Sequence of chain 1.FB:
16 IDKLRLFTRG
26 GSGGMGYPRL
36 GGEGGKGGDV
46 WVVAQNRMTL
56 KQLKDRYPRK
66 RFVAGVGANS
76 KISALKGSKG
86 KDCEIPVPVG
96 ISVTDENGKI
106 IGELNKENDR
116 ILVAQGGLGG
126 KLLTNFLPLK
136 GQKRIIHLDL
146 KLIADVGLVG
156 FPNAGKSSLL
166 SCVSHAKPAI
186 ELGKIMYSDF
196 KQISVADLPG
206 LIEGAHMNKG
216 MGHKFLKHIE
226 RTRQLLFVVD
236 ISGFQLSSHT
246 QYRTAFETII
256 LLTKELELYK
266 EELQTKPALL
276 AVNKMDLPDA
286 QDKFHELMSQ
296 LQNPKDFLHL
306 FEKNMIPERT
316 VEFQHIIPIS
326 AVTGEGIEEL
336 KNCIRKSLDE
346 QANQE

This small molecule binds to this protein.
Small molecule (SMILES): Nc1nc2c(ncn2[C@@H]2O[C@H](CO[P](=O)(O)O[P](=O)(O)NP(=O)(O)O)[C@@H](O)[C@H]2O)c(=O)[nH]1

Binding-site contacts:
Ligand atom O1B contacts residue GLY160 of chain 1.FB at 2.6 Å (h-bond).
Ligand atom O6 contacts residue VAL327 of chain 1.FB at 3.9 Å.
Ligand atom O6 contacts residue SER325 of chain 1.FB at 3.8 Å.
Ligand atom O2G contacts residue MG1 of chain 1.MF at 2.0 Å.
Ligand atom O2A contacts residue MG1 of chain 1.MF at 3.5 Å.
Ligand atom PB contacts residue ASN158 of chain 1.FB at 3.9 Å.
Ligand atom O6 contacts residue ALA326 of chain 1.FB at 3.0 Å (h-bond).
Ligand atom PB contacts residue GLY160 of chain 1.FB at 3.6 Å.
Ligand atom O1A contacts residue SER163 of chain 1.FB at 3.6 Å (h-bond).
Ligand atom O1B contacts residue PHE156 of chain 1.FB at 3.7 Å.
Ligand atom N7 contacts residue ALA326 of chain 1.FB at 3.3 Å.
Ligand atom O2B contacts residue MG1 of chain 1.MF at 2.0 Å.
Ligand atom PB contacts residue SER162 of chain 1.FB at 3.9 Å.
Ligand atom O3G contacts residue PHE156 of chain 1.FB at 3.5 Å (h-bond).
Ligand atom O3A contacts residue GLY160 of chain 1.FB at 3.3 Å.
Ligand atom O3A contacts residue MG1 of chain 1.MF at 4.0 Å.
Ligand atom O3A contacts residue LYS161 of chain 1.FB at 3.9 Å.
Ligand atom O3G contacts residue PRO157 of chain 1.FB at 3.4 Å.
Ligand atom O1B contacts residue ALA159 of chain 1.FB at 3.0 Å (h-bond).
Ligand atom C6 contacts residue LYS279 of chain 1.FB at 3.8 Å.
Ligand atom C6 contacts residue ALA326 of chain 1.FB at 3.9 Å (hydrophobic).
Ligand atom C8 contacts residue SER163 of chain 1.FB at 3.7 Å.
Ligand atom O2B contacts residue SER162 of chain 1.FB at 2.9 Å (h-bond).
Ligand atom PG contacts residue MG1 of chain 1.MF at 3.2 Å.
Ligand atom N3B contacts residue ASN158 of chain 1.FB at 3.0 Å (h-bond).
Ligand atom C5 contacts residue ALA326 of chain 1.FB at 3.9 Å (hydrophobic).
Ligand atom O1G contacts residue PRO157 of chain 1.FB at 3.7 Å.
Ligand atom O1B contacts residue LYS161 of chain 1.FB at 2.9 Å (salt-bridge).
Ligand atom PB contacts residue MG1 of chain 1.MF at 3.2 Å.
Ligand atom O3G contacts residue MG1 of chain 1.MF at 4.0 Å.
Ligand atom O1G contacts residue ASN158 of chain 1.FB at 3.7 Å.
Ligand atom O3G contacts residue ASN158 of chain 1.FB at 3.7 Å.
Ligand atom O1B contacts residue ASN158 of chain 1.FB at 3.5 Å.
Ligand atom PB contacts residue LYS161 of chain 1.FB at 3.6 Å.
Ligand atom PG contacts residue ASN158 of chain 1.FB at 3.7 Å.
Ligand atom O6 contacts residue LYS279 of chain 1.FB at 3.3 Å.
Ligand atom O2B contacts residue LYS161 of chain 1.FB at 3.6 Å (salt-bridge).
Ligand atom N3B contacts residue MG1 of chain 1.MF at 3.3 Å.
Ligand atom N1 contacts residue LYS279 of chain 1.FB at 4.0 Å.
Ligand atom O1A contacts residue SER162 of chain 1.FB at 3.5 Å.